Binding-site contacts:
Ligand atom C21 contacts residue HIS128 of chain 1.A at 3.8 Å.
Ligand atom C10 contacts residue ALA127 of chain 1.A at 4.1 Å (hydrophobic).
Ligand atom C03 contacts residue HIS128 of chain 1.A at 3.8 Å.
Ligand atom C12 contacts residue ASP138 of chain 1.A at 4.2 Å.
Ligand atom C16 contacts residue MN1 of chain 1.B at 3.1 Å.
Ligand atom C11 contacts residue ASP73 of chain 1.A at 4.2 Å.
Ligand atom N13 contacts residue HIS128 of chain 1.A at 3.3 Å (h-bond).
Ligand atom C12 contacts residue ARG146 of chain 1.A at 4.2 Å.
Ligand atom C12 contacts residue MN1 of chain 1.C at 3.0 Å.
Ligand atom O15 contacts residue MN1 of chain 1.C at 2.2 Å.
Ligand atom O17 contacts residue ASP73 of chain 1.A at 4.1 Å.
Ligand atom O15 contacts residue HIS128 of chain 1.A at 2.7 Å (h-bond).
Ligand atom C04 contacts residue ALA127 of chain 1.A at 3.5 Å (hydrophobic).
Ligand atom O14 contacts residue ASP73 of chain 1.A at 3.4 Å (salt-bridge).
Ligand atom O15 contacts residue ASP138 of chain 1.A at 2.9 Å (salt-bridge).
Ligand atom C08 contacts residue HIS128 of chain 1.A at 4.2 Å.
Ligand atom C21 contacts residue ALA127 of chain 1.A at 3.6 Å (hydrophobic).
Ligand atom O14 contacts residue ASP18 of chain 1.A at 3.1 Å (salt-bridge).
Ligand atom C04 contacts residue HIS128 of chain 1.A at 4.0 Å.
Ligand atom O18 contacts residue GLU53 of chain 1.A at 2.8 Å (salt-bridge).
Ligand atom O15 contacts residue ARG146 of chain 1.A at 3.1 Å (salt-bridge).
Ligand atom O14 contacts residue MN1 of chain 1.C at 2.4 Å.
Ligand atom C02 contacts residue HIS128 of chain 1.A at 4.1 Å.
Ligand atom C06 contacts residue HIS128 of chain 1.A at 4.0 Å.
Ligand atom O18 contacts residue SER74 of chain 1.A at 4.0 Å.
Ligand atom O20 contacts residue HIS128 of chain 1.A at 3.7 Å.
Ligand atom C16 contacts residue ASP73 of chain 1.A at 3.7 Å.
Ligand atom O18 contacts residue ASP73 of chain 1.A at 3.1 Å (salt-bridge).
Ligand atom C10 contacts residue MN1 of chain 1.B at 3.5 Å.
Ligand atom C12 contacts residue HIS128 of chain 1.A at 3.3 Å.
Ligand atom C05 contacts residue ALA127 of chain 1.A at 3.9 Å (hydrophobic).
Ligand atom C11 contacts residue MN1 of chain 1.C at 3.1 Å.
Ligand atom C16 contacts residue GLU53 of chain 1.A at 3.9 Å.
Ligand atom O14 contacts residue MN1 of chain 1.B at 2.0 Å.
Ligand atom O18 contacts residue MN1 of chain 1.B at 2.2 Å.
Ligand atom C05 contacts residue HIS128 of chain 1.A at 4.0 Å.
Ligand atom C01 contacts residue HIS128 of chain 1.A at 4.0 Å.
Ligand atom C11 contacts residue MN1 of chain 1.B at 3.1 Å.
Ligand atom O14 contacts residue GLU53 of chain 1.A at 3.5 Å (salt-bridge).
Ligand atom C11 contacts residue ALA127 of chain 1.A at 4.1 Å (hydrophobic).

A protein and the small-molecule ligand that binds it are described below.
Small molecule (SMILES): COc1ccc(Cc2nc(O)c(O)c(C(=O)O)n2)cc1Br

Sequence of chain 1.A:
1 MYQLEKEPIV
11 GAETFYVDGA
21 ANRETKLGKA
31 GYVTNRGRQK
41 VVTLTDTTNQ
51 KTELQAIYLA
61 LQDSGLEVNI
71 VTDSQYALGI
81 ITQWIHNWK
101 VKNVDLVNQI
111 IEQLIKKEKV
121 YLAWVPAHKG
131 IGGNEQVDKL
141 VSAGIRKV